The protein below binds the small molecule below.
Small molecule (SMILES): CC(=O)N[C@@H]1[C@@H](O)[C@H](O)[C@@H](CO)O[C@H]1O

Binding-site contacts:
Ligand atom C4 contacts residue ASN271 of chain 1.E at 4.2 Å.
Ligand atom C3 contacts residue ASN271 of chain 1.E at 3.8 Å.
Ligand atom O7 contacts residue ASN271 of chain 1.E at 3.5 Å (h-bond).
Ligand atom C5 contacts residue ILE292 of chain 1.E at 4.5 Å (hydrophobic).
Ligand atom C5 contacts residue ASN271 of chain 1.E at 3.6 Å.
Ligand atom C8 contacts residue VAL410 of chain 1.E at 3.8 Å (hydrophobic).
Ligand atom C2 contacts residue ASN271 of chain 1.E at 2.5 Å.
Ligand atom C1 contacts residue ILE292 of chain 1.E at 4.5 Å (hydrophobic).
Ligand atom C7 contacts residue VAL410 of chain 1.E at 4.5 Å (hydrophobic).
Ligand atom O5 contacts residue ILE292 of chain 1.E at 3.7 Å.
Ligand atom O6 contacts residue ILE292 of chain 1.E at 3.6 Å.
Ligand atom C6 contacts residue ILE292 of chain 1.E at 4.2 Å (hydrophobic).
Ligand atom N2 contacts residue ASN271 of chain 1.E at 3.0 Å (h-bond).
Ligand atom O5 contacts residue ASN271 of chain 1.E at 2.3 Å (h-bond).
Ligand atom C7 contacts residue ASN271 of chain 1.E at 3.4 Å.
Ligand atom C1 contacts residue ASN271 of chain 1.E at 1.4 Å.

Sequence of chain 1.E:
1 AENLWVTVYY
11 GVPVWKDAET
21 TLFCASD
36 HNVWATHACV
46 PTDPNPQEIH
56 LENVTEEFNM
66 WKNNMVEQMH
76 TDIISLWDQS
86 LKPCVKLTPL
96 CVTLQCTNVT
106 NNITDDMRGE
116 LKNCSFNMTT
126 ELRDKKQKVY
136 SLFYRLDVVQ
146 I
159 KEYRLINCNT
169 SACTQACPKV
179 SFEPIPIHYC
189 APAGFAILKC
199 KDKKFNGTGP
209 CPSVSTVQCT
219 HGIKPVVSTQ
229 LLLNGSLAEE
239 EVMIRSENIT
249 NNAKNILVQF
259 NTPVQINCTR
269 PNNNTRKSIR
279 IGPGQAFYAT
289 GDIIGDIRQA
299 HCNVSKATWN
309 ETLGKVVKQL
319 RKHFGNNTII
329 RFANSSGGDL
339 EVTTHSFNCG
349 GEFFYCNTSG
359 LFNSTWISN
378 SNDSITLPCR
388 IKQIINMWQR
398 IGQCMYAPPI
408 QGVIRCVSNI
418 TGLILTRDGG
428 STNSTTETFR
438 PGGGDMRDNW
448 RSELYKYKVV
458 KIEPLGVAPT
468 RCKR